This small molecule binds to this protein.
Small molecule (SMILES): C[C@@H](N)C1CCC(C(=O)Nc2ccncc2)CC1

Sequence of chain 1.A:
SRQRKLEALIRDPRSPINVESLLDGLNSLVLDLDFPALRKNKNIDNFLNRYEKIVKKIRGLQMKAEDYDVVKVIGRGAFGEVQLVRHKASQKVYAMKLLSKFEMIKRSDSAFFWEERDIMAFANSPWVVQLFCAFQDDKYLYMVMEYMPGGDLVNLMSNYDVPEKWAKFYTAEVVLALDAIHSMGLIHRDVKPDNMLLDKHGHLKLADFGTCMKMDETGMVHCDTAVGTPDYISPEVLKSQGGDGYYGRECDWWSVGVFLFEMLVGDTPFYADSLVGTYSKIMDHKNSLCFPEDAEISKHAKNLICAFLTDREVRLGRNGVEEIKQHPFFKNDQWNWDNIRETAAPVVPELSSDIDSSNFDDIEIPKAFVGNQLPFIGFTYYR

Binding-site contacts:
Ligand atom C14 contacts residue LEU206 of chain 1.A at 3.8 Å (hydrophobic).
Ligand atom N43 contacts residue ASP217 of chain 1.A at 2.6 Å (salt-bridge).
Ligand atom C15 contacts residue ILE83 of chain 1.A at 3.8 Å (hydrophobic).
Ligand atom N21 contacts residue LEU206 of chain 1.A at 3.9 Å.
Ligand atom N11 contacts residue ALA104 of chain 1.A at 3.7 Å.
Ligand atom C14 contacts residue VAL91 of chain 1.A at 4.1 Å (hydrophobic).
Ligand atom C16 contacts residue ILE83 of chain 1.A at 3.7 Å (hydrophobic).
Ligand atom C42 contacts residue LYS201 of chain 1.A at 3.8 Å.
Ligand atom C22 contacts residue VAL91 of chain 1.A at 4.0 Å (hydrophobic).
Ligand atom C15 contacts residue LEU206 of chain 1.A at 3.7 Å (hydrophobic).
Ligand atom C36 contacts residue ALA216 of chain 1.A at 4.1 Å (hydrophobic).
Ligand atom C12 contacts residue MET157 of chain 1.A at 3.8 Å (hydrophobic).
Ligand atom C34 contacts residue ASP217 of chain 1.A at 3.3 Å.
Ligand atom C15 contacts residue PHE369 of chain 1.A at 3.8 Å (hydrophobic).
Ligand atom C13 contacts residue MET154 of chain 1.A at 3.9 Å (hydrophobic).
Ligand atom N43 contacts residue LYS201 of chain 1.A at 3.9 Å.
Ligand atom C42 contacts residue ASP203 of chain 1.A at 3.9 Å.
Ligand atom C36 contacts residue ASP203 of chain 1.A at 3.9 Å.
Ligand atom C12 contacts residue GLU155 of chain 1.A at 3.5 Å.
Ligand atom N21 contacts residue VAL91 of chain 1.A at 3.9 Å.
Ligand atom C41 contacts residue ASP217 of chain 1.A at 3.4 Å.
Ligand atom C12 contacts residue ALA104 of chain 1.A at 3.6 Å (hydrophobic).
Ligand atom N11 contacts residue MET157 of chain 1.A at 3.0 Å (h-bond).
Ligand atom N43 contacts residue ASN204 of chain 1.A at 2.8 Å (h-bond).
Ligand atom C41 contacts residue ASN204 of chain 1.A at 3.5 Å.
Ligand atom C22 contacts residue LEU206 of chain 1.A at 4.1 Å (hydrophobic).
Ligand atom C16 contacts residue MET157 of chain 1.A at 3.8 Å (hydrophobic).
Ligand atom C35 contacts residue ASP217 of chain 1.A at 4.0 Å.
Ligand atom C34 contacts residue ASN204 of chain 1.A at 3.8 Å.
Ligand atom N11 contacts residue GLU155 of chain 1.A at 3.9 Å.
Ligand atom C33 contacts residue PHE88 of chain 1.A at 3.8 Å (hydrophobic).
Ligand atom C16 contacts residue PHE369 of chain 1.A at 3.7 Å (hydrophobic).
Ligand atom C35 contacts residue ASN204 of chain 1.A at 3.1 Å.
Ligand atom C32 contacts residue VAL91 of chain 1.A at 3.5 Å (hydrophobic).
Ligand atom C16 contacts residue LEU206 of chain 1.A at 4.0 Å (hydrophobic).
Ligand atom O23 contacts residue ALA216 of chain 1.A at 3.9 Å.
Ligand atom C42 contacts residue ASN204 of chain 1.A at 3.5 Å.
Ligand atom C35 contacts residue ASP203 of chain 1.A at 3.2 Å.
Ligand atom O23 contacts residue LYS106 of chain 1.A at 4.0 Å.
Ligand atom N11 contacts residue TYR156 of chain 1.A at 4.0 Å.